Sequence of chain 1.A:
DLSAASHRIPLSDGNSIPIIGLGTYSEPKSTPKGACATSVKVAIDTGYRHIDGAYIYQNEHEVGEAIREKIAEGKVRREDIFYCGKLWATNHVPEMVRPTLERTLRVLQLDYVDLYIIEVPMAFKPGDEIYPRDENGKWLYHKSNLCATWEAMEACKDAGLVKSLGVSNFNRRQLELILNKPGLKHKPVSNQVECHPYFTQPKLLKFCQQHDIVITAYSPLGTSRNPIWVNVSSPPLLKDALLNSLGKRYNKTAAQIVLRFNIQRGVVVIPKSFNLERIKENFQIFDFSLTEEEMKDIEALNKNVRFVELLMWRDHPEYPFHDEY

Binding-site contacts:
Ligand atom C14 contacts residue TYR152 of chain 1.A at 3.9 Å (hydrophobic).
Ligand atom C21 contacts residue MET333 of chain 1.A at 4.2 Å (hydrophobic).
Ligand atom C18 contacts residue MET333 of chain 1.A at 4.2 Å (hydrophobic).
Ligand atom C3 contacts residue GLU140 of chain 1.A at 3.5 Å.
Ligand atom C8 contacts residue TRP250 of chain 1.A at 4.3 Å (hydrophobic).
Ligand atom C19 contacts residue TRP250 of chain 1.A at 4.2 Å (hydrophobic).
Ligand atom C11 contacts residue TRP334 of chain 1.A at 3.8 Å (hydrophobic).
Ligand atom C18 contacts residue TRP250 of chain 1.A at 3.3 Å (hydrophobic).
Ligand atom O3 contacts residue GLU140 of chain 1.A at 2.8 Å (salt-bridge).
Ligand atom O20 contacts residue ILE249 of chain 1.A at 4.2 Å.
Ligand atom C4 contacts residue TYR78 of chain 1.A at 3.5 Å (hydrophobic).
Ligand atom C21 contacts residue TRP160 of chain 1.A at 3.9 Å (hydrophobic).
Ligand atom C6 contacts residue TRP250 of chain 1.A at 3.9 Å (hydrophobic).
Ligand atom C6 contacts residue TYR46 of chain 1.A at 4.0 Å (hydrophobic).
Ligand atom C6 contacts residue NAP1 of chain 1.C at 4.3 Å.
Ligand atom C17 contacts residue TYR152 of chain 1.A at 3.8 Å (hydrophobic).
Ligand atom C15 contacts residue TYR46 of chain 1.A at 3.8 Å (hydrophobic).
Ligand atom C2 contacts residue TRP109 of chain 1.A at 4.3 Å (hydrophobic).
Ligand atom C12 contacts residue TYR152 of chain 1.A at 3.5 Å (hydrophobic).
Ligand atom C19 contacts residue NAP1 of chain 1.C at 4.1 Å.
Ligand atom C15 contacts residue TRP250 of chain 1.A at 3.8 Å (hydrophobic).
Ligand atom C13 contacts residue TYR152 of chain 1.A at 3.9 Å (hydrophobic).
Ligand atom C2 contacts residue GLU140 of chain 1.A at 3.8 Å.
Ligand atom C5 contacts residue NAP1 of chain 1.C at 4.0 Å.
Ligand atom C7 contacts residue TRP250 of chain 1.A at 4.3 Å (hydrophobic).
Ligand atom C4 contacts residue NAP1 of chain 1.C at 3.6 Å.
Ligand atom C3 contacts residue NAP1 of chain 1.C at 3.6 Å.
Ligand atom C12 contacts residue TRP334 of chain 1.A at 3.8 Å (hydrophobic).
Ligand atom C19 contacts residue VAL329 of chain 1.A at 4.3 Å (hydrophobic).
Ligand atom O3 contacts residue TYR78 of chain 1.A at 2.6 Å (h-bond).
Ligand atom C3 contacts residue TYR78 of chain 1.A at 3.4 Å (hydrophobic).
Ligand atom O3 contacts residue LYS107 of chain 1.A at 4.1 Å.
Ligand atom C19 contacts residue LEU331 of chain 1.A at 4.0 Å (hydrophobic).
Ligand atom C2 contacts residue NAP1 of chain 1.C at 3.5 Å.
Ligand atom C1 contacts residue TRP109 of chain 1.A at 4.1 Å (hydrophobic).
Ligand atom C7 contacts residue TYR46 of chain 1.A at 3.5 Å (hydrophobic).
Ligand atom C11 contacts residue TYR152 of chain 1.A at 4.3 Å (hydrophobic).
Ligand atom C9 contacts residue TYR152 of chain 1.A at 4.3 Å (hydrophobic).
Ligand atom C21 contacts residue TYR152 of chain 1.A at 4.3 Å (hydrophobic).
Ligand atom O3 contacts residue NAP1 of chain 1.C at 3.4 Å.

The protein below binds the small molecule below.
Small molecule (SMILES): CC(=O)[C@H]1CC[C@H]2[C@@H]3CCC4=CC(=O)CC[C@]4(C)[C@H]3CC[C@]12C